Sequence of chain 57.A:
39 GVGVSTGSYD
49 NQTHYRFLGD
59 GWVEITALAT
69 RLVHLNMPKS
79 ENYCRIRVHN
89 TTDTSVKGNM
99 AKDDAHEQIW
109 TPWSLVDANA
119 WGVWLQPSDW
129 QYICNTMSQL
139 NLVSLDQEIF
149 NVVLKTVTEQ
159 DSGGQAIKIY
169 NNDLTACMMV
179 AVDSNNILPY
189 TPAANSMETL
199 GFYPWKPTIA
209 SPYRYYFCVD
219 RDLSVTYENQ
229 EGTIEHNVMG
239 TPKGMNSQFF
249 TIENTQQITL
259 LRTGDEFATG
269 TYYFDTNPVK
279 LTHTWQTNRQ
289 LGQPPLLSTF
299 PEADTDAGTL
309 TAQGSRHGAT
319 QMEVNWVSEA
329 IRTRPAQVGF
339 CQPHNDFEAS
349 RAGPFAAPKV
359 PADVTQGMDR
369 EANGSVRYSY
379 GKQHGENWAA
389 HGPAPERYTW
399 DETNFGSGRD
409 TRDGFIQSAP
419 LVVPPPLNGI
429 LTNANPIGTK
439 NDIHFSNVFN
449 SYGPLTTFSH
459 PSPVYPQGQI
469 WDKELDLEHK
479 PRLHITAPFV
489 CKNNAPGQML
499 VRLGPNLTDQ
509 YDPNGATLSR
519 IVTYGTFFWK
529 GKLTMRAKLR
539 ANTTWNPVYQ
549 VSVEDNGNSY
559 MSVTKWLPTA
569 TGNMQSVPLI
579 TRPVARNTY

Binding-site contacts:
Ligand atom P contacts residue ASN139 of chain 57.A at 3.7 Å.
Ligand atom N6 contacts residue ASP58 of chain 57.A at 4.3 Å.
Ligand atom O3' contacts residue PRO276 of chain 57.A at 3.4 Å.
Ligand atom O5' contacts residue TRP60 of chain 57.A at 3.8 Å.
Ligand atom OP1 contacts residue GLN137 of chain 57.A at 4.4 Å.
Ligand atom C5 contacts residue TRP60 of chain 57.A at 3.8 Å (hydrophobic).
Ligand atom OP1 contacts residue ASN275 of chain 57.A at 4.5 Å.
Ligand atom C1' contacts residue TRP60 of chain 57.A at 3.5 Å (hydrophobic).
Ligand atom C6 contacts residue TRP60 of chain 57.A at 3.4 Å (hydrophobic).
Ligand atom N1 contacts residue TRP60 of chain 57.A at 3.5 Å.
Ligand atom N6 contacts residue GLY57 of chain 57.A at 3.7 Å.
Ligand atom OP2 contacts residue TRP60 of chain 57.A at 4.4 Å.
Ligand atom OP1 contacts residue ASN139 of chain 57.A at 3.1 Å (h-bond).
Ligand atom P contacts residue PRO276 of chain 57.A at 3.8 Å.
Ligand atom N9 contacts residue TRP60 of chain 57.A at 3.8 Å.
Ligand atom C4 contacts residue TRP60 of chain 57.A at 3.5 Å (hydrophobic).
Ligand atom O4' contacts residue TRP60 of chain 57.A at 4.2 Å.
Ligand atom OP2 contacts residue GLN137 of chain 57.A at 3.8 Å.
Ligand atom O5' contacts residue PRO276 of chain 57.A at 2.8 Å.
Ligand atom C8 contacts residue TRP60 of chain 57.A at 4.4 Å (hydrophobic).
Ligand atom OP2 contacts residue PRO276 of chain 57.A at 3.9 Å.
Ligand atom P contacts residue GLN137 of chain 57.A at 3.5 Å.
Ligand atom C4' contacts residue GLN137 of chain 57.A at 4.1 Å.
Ligand atom C3' contacts residue PRO276 of chain 57.A at 3.2 Å (hydrophobic).
Ligand atom OP2 contacts residue ASN139 of chain 57.A at 3.3 Å (h-bond).
Ligand atom C2' contacts residue GLN137 of chain 57.A at 2.9 Å.
Ligand atom N6 contacts residue TRP60 of chain 57.A at 3.0 Å.
Ligand atom O3' contacts residue GLN137 of chain 57.A at 2.1 Å (h-bond).
Ligand atom O3' contacts residue TRP60 of chain 57.A at 4.4 Å.
Ligand atom O5' contacts residue GLN137 of chain 57.A at 4.3 Å.
Ligand atom N3 contacts residue TRP60 of chain 57.A at 3.0 Å.
Ligand atom C3' contacts residue GLN137 of chain 57.A at 2.6 Å.
Ligand atom C5' contacts residue PRO276 of chain 57.A at 3.7 Å (hydrophobic).
Ligand atom C2 contacts residue TRP60 of chain 57.A at 3.4 Å (hydrophobic).
Ligand atom C2' contacts residue TRP60 of chain 57.A at 4.1 Å (hydrophobic).
Ligand atom OP2 contacts residue ARG534 of chain 57.A at 3.6 Å.
Ligand atom N7 contacts residue TRP60 of chain 57.A at 3.9 Å.
Ligand atom C1' contacts residue GLN137 of chain 57.A at 4.0 Å.
Ligand atom OP1 contacts residue PRO276 of chain 57.A at 3.1 Å.
Ligand atom C4' contacts residue PRO276 of chain 57.A at 3.7 Å (hydrophobic).

This protein binds this small molecule.
Small molecule (SMILES): Nc1ccn([C@H]2C[C@H](O[P](=O)(O)OC[C@H]3O[C@@H](n4cnc5c(N)ncnc54)C[C@@H]3O[P](=O)(O)OC[C@H]3O[C@@H](n4cnc5c(N)ncnc54)C[C@@H]3O[P](=O)(O)OC[C@H]3O[C@@H](n4cnc5c(N)ncnc54)C[C@@H]3O)[C@@H](COP(=O)=O)O2)c(=O)n1